Sequence of chain 1.T:
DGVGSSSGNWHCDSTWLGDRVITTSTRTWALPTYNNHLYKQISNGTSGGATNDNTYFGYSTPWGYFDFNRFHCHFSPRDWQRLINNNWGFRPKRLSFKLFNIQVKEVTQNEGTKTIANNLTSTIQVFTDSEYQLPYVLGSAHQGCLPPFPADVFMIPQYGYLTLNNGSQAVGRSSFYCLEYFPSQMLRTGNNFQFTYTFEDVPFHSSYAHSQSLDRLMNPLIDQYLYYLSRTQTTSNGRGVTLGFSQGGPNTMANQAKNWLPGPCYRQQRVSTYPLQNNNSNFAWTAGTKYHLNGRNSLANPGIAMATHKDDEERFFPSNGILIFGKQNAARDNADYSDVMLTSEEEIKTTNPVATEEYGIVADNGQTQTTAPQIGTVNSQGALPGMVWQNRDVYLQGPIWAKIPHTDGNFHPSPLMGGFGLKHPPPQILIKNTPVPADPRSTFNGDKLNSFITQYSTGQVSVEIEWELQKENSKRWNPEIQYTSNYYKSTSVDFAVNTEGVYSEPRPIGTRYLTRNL

Binding-site contacts:
Ligand atom N6 contacts residue SER414 of chain 1.T at 3.7 Å.
Ligand atom C6 contacts residue PRO413 of chain 1.T at 3.8 Å (hydrophobic).
Ligand atom N1 contacts residue PHE420 of chain 1.T at 4.2 Å.
Ligand atom C6 contacts residue PRO203 of chain 1.T at 4.3 Å (hydrophobic).
Ligand atom N6 contacts residue GLY419 of chain 1.T at 3.5 Å (h-bond).
Ligand atom N6 contacts residue PHE420 of chain 1.T at 3.7 Å.
Ligand atom O3' contacts residue PRO413 of chain 1.T at 4.2 Å.
Ligand atom C8 contacts residue HIS412 of chain 1.T at 3.4 Å.
Ligand atom N7 contacts residue PRO203 of chain 1.T at 4.0 Å.
Ligand atom N9 contacts residue PRO413 of chain 1.T at 4.3 Å.
Ligand atom C2' contacts residue HIS412 of chain 1.T at 3.1 Å.
Ligand atom C2 contacts residue GLY421 of chain 1.T at 3.4 Å.
Ligand atom C5 contacts residue PRO203 of chain 1.T at 3.9 Å (hydrophobic).
Ligand atom C1' contacts residue HIS412 of chain 1.T at 4.3 Å.
Ligand atom N9 contacts residue PRO203 of chain 1.T at 4.4 Å.
Ligand atom C2' contacts residue PRO413 of chain 1.T at 3.8 Å (hydrophobic).
Ligand atom C4 contacts residue PRO413 of chain 1.T at 4.0 Å (hydrophobic).
Ligand atom C1' contacts residue PRO413 of chain 1.T at 3.9 Å (hydrophobic).
Ligand atom N6 contacts residue PRO415 of chain 1.T at 4.2 Å.
Ligand atom C5 contacts residue PRO413 of chain 1.T at 4.0 Å (hydrophobic).
Ligand atom N1 contacts residue VAL202 of chain 1.T at 3.7 Å.
Ligand atom C6 contacts residue GLY421 of chain 1.T at 3.6 Å.
Ligand atom C8 contacts residue PRO203 of chain 1.T at 4.2 Å (hydrophobic).
Ligand atom N7 contacts residue SER414 of chain 1.T at 3.6 Å.
Ligand atom C5 contacts residue SER414 of chain 1.T at 3.9 Å.
Ligand atom C2 contacts residue PRO413 of chain 1.T at 3.5 Å (hydrophobic).
Ligand atom N9 contacts residue HIS412 of chain 1.T at 4.3 Å.
Ligand atom C8 contacts residue SER414 of chain 1.T at 4.3 Å.
Ligand atom N6 contacts residue GLY421 of chain 1.T at 3.3 Å (h-bond).
Ligand atom C3' contacts residue HIS412 of chain 1.T at 4.0 Å.
Ligand atom N7 contacts residue ASN391 of chain 1.T at 3.9 Å.
Ligand atom C6 contacts residue VAL202 of chain 1.T at 4.2 Å (hydrophobic).
Ligand atom C4 contacts residue PRO203 of chain 1.T at 4.2 Å (hydrophobic).
Ligand atom N1 contacts residue GLY421 of chain 1.T at 3.1 Å (h-bond).
Ligand atom C2 contacts residue ILE404 of chain 1.T at 4.4 Å (hydrophobic).
Ligand atom N1 contacts residue PRO413 of chain 1.T at 3.5 Å (h-bond).
Ligand atom C6 contacts residue SER414 of chain 1.T at 4.0 Å.
Ligand atom N7 contacts residue HIS412 of chain 1.T at 4.1 Å.
Ligand atom C2 contacts residue VAL202 of chain 1.T at 4.2 Å (hydrophobic).
Ligand atom N3 contacts residue PRO413 of chain 1.T at 3.8 Å.

This small molecule binds to this protein.
Small molecule (SMILES): Nc1ncnc2c1ncn2[C@H]1C[C@H](O)[C@@H](COP(=O)(O)O)O1